Binding-site contacts:
Ligand atom OP2 contacts residue ASP273 of chain 40.A at 2.4 Å.
Ligand atom C5' contacts residue ASP273 of chain 40.A at 3.8 Å.
Ligand atom P contacts residue PHE272 of chain 40.A at 4.3 Å.
Ligand atom OP1 contacts residue ASN491 of chain 40.A at 3.6 Å.
Ligand atom C5' contacts residue ASN491 of chain 40.A at 4.0 Å.
Ligand atom OP1 contacts residue ASP273 of chain 40.A at 3.3 Å.
Ligand atom P contacts residue ASN491 of chain 40.A at 3.0 Å.
Ligand atom O5' contacts residue ASP273 of chain 40.A at 4.1 Å.
Ligand atom OP2 contacts residue ASN491 of chain 40.A at 1.7 Å (h-bond).
Ligand atom P contacts residue TYR271 of chain 40.A at 4.5 Å.
Ligand atom OP1 contacts residue PHE272 of chain 40.A at 3.4 Å.
Ligand atom P contacts residue ASP273 of chain 40.A at 2.8 Å.
Ligand atom O5' contacts residue ASN491 of chain 40.A at 3.5 Å (h-bond).
Ligand atom OP1 contacts residue TYR271 of chain 40.A at 3.1 Å (h-bond).

Sequence of chain 40.A:
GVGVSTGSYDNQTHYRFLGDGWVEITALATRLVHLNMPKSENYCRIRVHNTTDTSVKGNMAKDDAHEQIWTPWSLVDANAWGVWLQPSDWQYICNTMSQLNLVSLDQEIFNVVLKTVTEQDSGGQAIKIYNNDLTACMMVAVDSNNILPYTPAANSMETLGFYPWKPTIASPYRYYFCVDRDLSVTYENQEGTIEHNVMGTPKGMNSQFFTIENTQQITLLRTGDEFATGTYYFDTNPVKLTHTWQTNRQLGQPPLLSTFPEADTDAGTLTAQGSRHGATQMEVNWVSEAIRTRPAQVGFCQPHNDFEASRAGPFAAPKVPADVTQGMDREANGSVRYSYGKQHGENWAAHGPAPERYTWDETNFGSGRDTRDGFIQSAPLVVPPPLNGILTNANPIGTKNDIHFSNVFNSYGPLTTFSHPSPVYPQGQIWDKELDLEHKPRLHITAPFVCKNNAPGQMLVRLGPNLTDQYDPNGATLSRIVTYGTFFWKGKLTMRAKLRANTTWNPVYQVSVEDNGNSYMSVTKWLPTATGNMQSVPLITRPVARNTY

The protein below binds the small molecule below.
Small molecule (SMILES): Nc1ncnc2c1ncn2[C@H]1C[C@H](O)[C@@H](COP(=O)(O)O)O1